Sequence of chain 2.A:
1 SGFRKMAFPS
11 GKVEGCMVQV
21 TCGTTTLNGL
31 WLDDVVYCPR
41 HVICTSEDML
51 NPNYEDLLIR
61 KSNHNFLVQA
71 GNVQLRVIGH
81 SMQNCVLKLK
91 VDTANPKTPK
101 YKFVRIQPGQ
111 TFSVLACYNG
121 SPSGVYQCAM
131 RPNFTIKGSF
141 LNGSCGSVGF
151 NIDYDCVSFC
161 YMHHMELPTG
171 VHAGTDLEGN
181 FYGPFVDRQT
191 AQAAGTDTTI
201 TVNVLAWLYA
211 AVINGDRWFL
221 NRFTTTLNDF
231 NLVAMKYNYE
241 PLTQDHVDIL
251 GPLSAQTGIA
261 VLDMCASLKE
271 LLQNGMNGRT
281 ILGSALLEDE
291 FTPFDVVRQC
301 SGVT

Binding-site contacts:
Ligand atom C17 contacts residue LEU141 of chain 1.A at 4.1 Å (hydrophobic).
Ligand atom C17 contacts residue GLU166 of chain 1.A at 3.5 Å.
Ligand atom N16 contacts residue PHE140 of chain 1.A at 4.1 Å.
Ligand atom N16 contacts residue LEU141 of chain 1.A at 4.3 Å.
Ligand atom C14 contacts residue GLU166 of chain 1.A at 4.4 Å.
Ligand atom N16 contacts residue GLU166 of chain 1.A at 3.8 Å.
Ligand atom C17 contacts residue SER1 of chain 2.A at 4.2 Å.
Ligand atom C17 contacts residue SER144 of chain 1.A at 4.3 Å.
Ligand atom N16 contacts residue HIS163 of chain 1.A at 3.0 Å (h-bond).
Ligand atom C18 contacts residue LEU141 of chain 1.A at 3.8 Å (hydrophobic).
Ligand atom C18 contacts residue GLU166 of chain 1.A at 2.9 Å.
Ligand atom C08 contacts residue ASN142 of chain 1.A at 4.2 Å.
Ligand atom C13 contacts residue GLU166 of chain 1.A at 3.4 Å.
Ligand atom C13 contacts residue LEU141 of chain 1.A at 3.9 Å (hydrophobic).
Ligand atom C13 contacts residue PHE140 of chain 1.A at 4.3 Å (hydrophobic).
Ligand atom C18 contacts residue ASN142 of chain 1.A at 4.0 Å.
Ligand atom C15 contacts residue CYS145 of chain 1.A at 3.9 Å (hydrophobic).
Ligand atom C11 contacts residue ASN142 of chain 1.A at 4.4 Å.
Ligand atom C18 contacts residue PHE140 of chain 1.A at 3.1 Å (hydrophobic).
Ligand atom C15 contacts residue GLU166 of chain 1.A at 4.2 Å.
Ligand atom C12 contacts residue GLU166 of chain 1.A at 3.5 Å.
Ligand atom C12 contacts residue ASN142 of chain 1.A at 3.6 Å.
Ligand atom O09 contacts residue ASN142 of chain 1.A at 3.1 Å.
Ligand atom C18 contacts residue SER1 of chain 2.A at 4.0 Å.
Ligand atom N16 contacts residue SER144 of chain 1.A at 4.1 Å.
Ligand atom C17 contacts residue HIS163 of chain 1.A at 3.7 Å.
Ligand atom C12 contacts residue LEU141 of chain 1.A at 4.2 Å (hydrophobic).
Ligand atom C13 contacts residue ASN142 of chain 1.A at 3.7 Å.
Ligand atom C11 contacts residue GLU166 of chain 1.A at 3.4 Å.
Ligand atom C15 contacts residue LEU141 of chain 1.A at 4.4 Å (hydrophobic).
Ligand atom C14 contacts residue ASN142 of chain 1.A at 4.2 Å.
Ligand atom N10 contacts residue GLU166 of chain 1.A at 3.7 Å.
Ligand atom C17 contacts residue PHE140 of chain 1.A at 3.2 Å (hydrophobic).
Ligand atom C15 contacts residue MET165 of chain 1.A at 4.4 Å (hydrophobic).
Ligand atom C14 contacts residue LEU141 of chain 1.A at 4.4 Å (hydrophobic).
Ligand atom C15 contacts residue HIS163 of chain 1.A at 3.9 Å.
Ligand atom N16 contacts residue MET165 of chain 1.A at 4.2 Å.
Ligand atom C17 contacts residue HIS172 of chain 1.A at 4.3 Å.
Ligand atom N16 contacts residue CYS145 of chain 1.A at 4.4 Å.

Sequence of chain 1.A:
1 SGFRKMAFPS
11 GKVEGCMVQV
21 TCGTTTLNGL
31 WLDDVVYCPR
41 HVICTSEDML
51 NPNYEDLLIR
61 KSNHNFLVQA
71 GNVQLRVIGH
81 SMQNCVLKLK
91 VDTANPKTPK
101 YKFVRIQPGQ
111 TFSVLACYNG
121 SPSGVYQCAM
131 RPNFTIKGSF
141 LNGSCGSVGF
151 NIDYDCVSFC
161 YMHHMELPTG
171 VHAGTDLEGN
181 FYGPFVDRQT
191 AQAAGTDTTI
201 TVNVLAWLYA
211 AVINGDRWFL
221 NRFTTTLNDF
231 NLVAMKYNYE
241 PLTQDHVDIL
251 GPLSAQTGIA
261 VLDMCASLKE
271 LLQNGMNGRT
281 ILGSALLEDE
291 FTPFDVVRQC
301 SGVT

This small molecule binds to this protein.
Small molecule (SMILES): O=C(NCCc1ccncc1)c1ccccc1F